A small-molecule ligand and the protein it binds are described below.
Small molecule (SMILES): Cc1cc(CCCCCOc2ccc(C3=NCCO3)cc2)on1

Sequence of chain 19.A:
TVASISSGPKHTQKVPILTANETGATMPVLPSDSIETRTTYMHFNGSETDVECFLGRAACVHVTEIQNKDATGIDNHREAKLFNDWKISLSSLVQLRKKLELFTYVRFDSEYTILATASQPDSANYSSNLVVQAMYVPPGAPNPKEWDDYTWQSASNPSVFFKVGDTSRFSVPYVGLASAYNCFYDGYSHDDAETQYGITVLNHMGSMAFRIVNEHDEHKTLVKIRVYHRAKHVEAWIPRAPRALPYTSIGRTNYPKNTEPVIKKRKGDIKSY

Sequence of chain 19.C:
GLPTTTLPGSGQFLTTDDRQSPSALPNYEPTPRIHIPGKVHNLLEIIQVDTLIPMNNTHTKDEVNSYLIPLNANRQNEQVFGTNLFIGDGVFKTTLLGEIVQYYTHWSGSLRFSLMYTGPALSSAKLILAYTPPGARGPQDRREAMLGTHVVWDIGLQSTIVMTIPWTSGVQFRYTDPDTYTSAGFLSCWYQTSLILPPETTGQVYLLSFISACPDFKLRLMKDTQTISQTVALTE

Binding-site contacts:
Ligand atom N3A contacts residue PHE186 of chain 19.A at 4.0 Å.
Ligand atom C1C contacts residue LEU106 of chain 19.A at 3.8 Å (hydrophobic).
Ligand atom C6B contacts residue TYR128 of chain 19.A at 3.3 Å (hydrophobic).
Ligand atom C2A contacts residue PHE186 of chain 19.A at 3.3 Å (hydrophobic).
Ligand atom C2A contacts residue TYR152 of chain 19.A at 3.6 Å (hydrophobic).
Ligand atom C5A contacts residue PHE186 of chain 19.A at 3.5 Å (hydrophobic).
Ligand atom C2C contacts residue TYR197 of chain 19.A at 3.7 Å (hydrophobic).
Ligand atom O1A contacts residue PHE186 of chain 19.A at 3.0 Å.
Ligand atom O1B contacts residue TYR128 of chain 19.A at 3.4 Å (h-bond).
Ligand atom C4C contacts residue VAL191 of chain 19.A at 3.0 Å (hydrophobic).
Ligand atom C4 contacts residue TYR197 of chain 19.A at 3.8 Å (hydrophobic).
Ligand atom N2 contacts residue LEU106 of chain 19.A at 3.8 Å.
Ligand atom C5B contacts residue TYR128 of chain 19.A at 4.0 Å (hydrophobic).
Ligand atom C1B contacts residue TYR128 of chain 19.A at 3.6 Å (hydrophobic).
Ligand atom C4C contacts residue VAL188 of chain 19.A at 3.7 Å (hydrophobic).
Ligand atom C3B contacts residue VAL188 of chain 19.A at 3.8 Å (hydrophobic).
Ligand atom C4 contacts residue LEU106 of chain 19.A at 3.9 Å (hydrophobic).
Ligand atom C5 contacts residue LEU106 of chain 19.A at 3.8 Å (hydrophobic).
Ligand atom C2C contacts residue MET221 of chain 19.A at 4.0 Å (hydrophobic).
Ligand atom C2B contacts residue VAL188 of chain 19.A at 3.5 Å (hydrophobic).
Ligand atom C5A contacts residue ALA150 of chain 19.A at 3.6 Å (hydrophobic).
Ligand atom O1 contacts residue MET221 of chain 19.A at 3.9 Å.
Ligand atom C1C contacts residue TYR128 of chain 19.A at 3.7 Å (hydrophobic).
Ligand atom C5A contacts residue VAL176 of chain 19.A at 3.6 Å (hydrophobic).
Ligand atom N3A contacts residue TYR152 of chain 19.A at 3.5 Å.
Ligand atom N3A contacts residue ALA24 of chain 19.C at 3.8 Å.
Ligand atom C5C contacts residue VAL191 of chain 19.A at 3.8 Å (hydrophobic).
Ligand atom C4B contacts residue PHE186 of chain 19.A at 3.6 Å (hydrophobic).
Ligand atom C6B contacts residue ILE104 of chain 19.A at 3.6 Å (hydrophobic).
Ligand atom C1B contacts residue VAL188 of chain 19.A at 3.8 Å (hydrophobic).
Ligand atom N3A contacts residue PRO174 of chain 19.A at 3.7 Å.
Ligand atom C3B contacts residue TYR152 of chain 19.A at 3.7 Å (hydrophobic).
Ligand atom C3C contacts residue TYR128 of chain 19.A at 3.4 Å (hydrophobic).
Ligand atom C4A contacts residue PRO174 of chain 19.A at 3.1 Å (hydrophobic).
Ligand atom O1B contacts residue ILE104 of chain 19.A at 3.9 Å.
Ligand atom C5B contacts residue MET224 of chain 19.A at 3.8 Å (hydrophobic).
Ligand atom C4B contacts residue TYR152 of chain 19.A at 3.8 Å (hydrophobic).
Ligand atom C1B contacts residue ILE104 of chain 19.A at 4.0 Å (hydrophobic).
Ligand atom O1 contacts residue LEU106 of chain 19.A at 3.8 Å.
Ligand atom C5B contacts residue PHE186 of chain 19.A at 3.9 Å (hydrophobic).